Sequence of chain 1.A:
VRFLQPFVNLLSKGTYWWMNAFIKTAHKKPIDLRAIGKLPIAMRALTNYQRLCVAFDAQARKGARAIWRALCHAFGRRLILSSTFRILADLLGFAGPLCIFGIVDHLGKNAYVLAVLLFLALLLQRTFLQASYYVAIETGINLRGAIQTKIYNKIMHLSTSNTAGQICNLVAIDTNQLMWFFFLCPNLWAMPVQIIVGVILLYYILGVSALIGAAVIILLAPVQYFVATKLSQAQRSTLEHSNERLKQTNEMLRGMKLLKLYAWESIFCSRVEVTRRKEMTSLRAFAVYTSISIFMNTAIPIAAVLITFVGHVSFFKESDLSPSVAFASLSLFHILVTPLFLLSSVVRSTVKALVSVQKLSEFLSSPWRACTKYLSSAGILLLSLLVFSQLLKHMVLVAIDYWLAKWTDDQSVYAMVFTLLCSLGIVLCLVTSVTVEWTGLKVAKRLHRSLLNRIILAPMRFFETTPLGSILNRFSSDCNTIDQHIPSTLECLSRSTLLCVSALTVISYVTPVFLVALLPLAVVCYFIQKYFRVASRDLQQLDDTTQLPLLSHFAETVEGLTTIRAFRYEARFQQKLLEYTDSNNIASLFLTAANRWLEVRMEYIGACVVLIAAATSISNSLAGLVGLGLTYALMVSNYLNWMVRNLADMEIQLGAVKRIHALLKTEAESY

Binding-site contacts:
Ligand atom C5 contacts residue ASN437 of chain 1.A at 3.7 Å.
Ligand atom C15 contacts residue VAL596 of chain 1.A at 3.6 Å (hydrophobic).
Ligand atom C10 contacts residue AJP1 of chain 1.C at 2.9 Å.
Ligand atom C16 contacts residue LEU434 of chain 1.A at 3.6 Å (hydrophobic).
Ligand atom C20 contacts residue ILE381 of chain 1.A at 3.4 Å (hydrophobic).
Ligand atom C22 contacts residue TRP430 of chain 1.A at 3.6 Å (hydrophobic).
Ligand atom C11 contacts residue LEU592 of chain 1.A at 3.7 Å (hydrophobic).
Ligand atom C2 contacts residue AJP1 of chain 1.C at 3.5 Å.
Ligand atom C17 contacts residue PHE433 of chain 1.A at 3.7 Å (hydrophobic).
Ligand atom C12 contacts residue LEU592 of chain 1.A at 3.7 Å (hydrophobic).
Ligand atom C12 contacts residue ASN437 of chain 1.A at 3.4 Å.
Ligand atom C24 contacts residue ARG1246 of chain 1.A at 3.3 Å.
Ligand atom C12 contacts residue TYR377 of chain 1.A at 3.2 Å (hydrophobic).
Ligand atom O2 contacts residue ARG1246 of chain 1.A at 2.6 Å (salt-bridge).
Ligand atom C1 contacts residue TRP430 of chain 1.A at 3.7 Å (hydrophobic).
Ligand atom C14 contacts residue SER595 of chain 1.A at 3.6 Å.
Ligand atom C15 contacts residue LEU434 of chain 1.A at 3.6 Å (hydrophobic).
Ligand atom O1 contacts residue ARG1246 of chain 1.A at 2.6 Å (salt-bridge).
Ligand atom C8 contacts residue LEU592 of chain 1.A at 3.6 Å (hydrophobic).
Ligand atom C22 contacts residue ILE381 of chain 1.A at 3.4 Å (hydrophobic).
Ligand atom C14 contacts residue AJP1 of chain 1.C at 3.5 Å.
Ligand atom O2 contacts residue ASN1245 of chain 1.A at 3.1 Å (h-bond).
Ligand atom C7 contacts residue LEU434 of chain 1.A at 3.7 Å (hydrophobic).
Ligand atom C4 contacts residue AJP1 of chain 1.C at 3.6 Å.
Ligand atom C14 contacts residue LEU434 of chain 1.A at 3.6 Å (hydrophobic).
Ligand atom C25 contacts residue ARG1300 of chain 1.A at 3.5 Å.
Ligand atom C17 contacts residue LEU434 of chain 1.A at 3.7 Å (hydrophobic).
Ligand atom C3 contacts residue TRP430 of chain 1.A at 3.7 Å (hydrophobic).
Ligand atom C25 contacts residue GLU1249 of chain 1.A at 3.6 Å.
Ligand atom C21 contacts residue ARG1246 of chain 1.A at 2.9 Å.
Ligand atom C11 contacts residue ASN437 of chain 1.A at 3.5 Å.
Ligand atom N1 contacts residue LEU434 of chain 1.A at 3.7 Å.
Ligand atom O contacts residue TYR377 of chain 1.A at 3.4 Å.
Ligand atom C26 contacts residue GLU1249 of chain 1.A at 3.5 Å.
Ligand atom C13 contacts residue TYR377 of chain 1.A at 3.6 Å (hydrophobic).
Ligand atom C contacts residue AJP1 of chain 1.C at 3.5 Å.
Ligand atom C3 contacts residue AJP1 of chain 1.C at 3.6 Å.
Ligand atom C9 contacts residue TYR377 of chain 1.A at 3.2 Å (hydrophobic).
Ligand atom C23 contacts residue ARG1246 of chain 1.A at 3.3 Å.
Ligand atom O contacts residue ASN437 of chain 1.A at 3.1 Å (h-bond).

A protein and the small-molecule ligand that binds it are described below.
Small molecule (SMILES): CCOc1cc(CC(=O)N[C@@H](CC(C)C)c2ccccc2N2CCCCC2)ccc1C(=O)O